Sequence of chain 1.G:
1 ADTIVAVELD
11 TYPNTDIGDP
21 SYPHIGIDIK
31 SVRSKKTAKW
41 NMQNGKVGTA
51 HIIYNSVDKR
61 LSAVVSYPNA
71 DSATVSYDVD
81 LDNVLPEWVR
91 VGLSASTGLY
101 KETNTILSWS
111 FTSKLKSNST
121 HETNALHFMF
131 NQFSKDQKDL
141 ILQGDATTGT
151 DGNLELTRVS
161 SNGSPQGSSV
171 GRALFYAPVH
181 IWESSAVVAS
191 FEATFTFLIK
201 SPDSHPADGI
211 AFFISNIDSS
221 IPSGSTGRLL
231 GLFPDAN

Binding-site contacts:
Ligand atom O3 contacts residue ARG228 of chain 1.G at 2.9 Å.
Ligand atom C7 contacts residue SER168 of chain 1.G at 2.9 Å.
Ligand atom C3 contacts residue THR15 of chain 1.G at 3.5 Å.
Ligand atom O4 contacts residue ARG228 of chain 1.G at 3.5 Å (salt-bridge).
Ligand atom O3 contacts residue THR15 of chain 1.G at 2.8 Å (h-bond).
Ligand atom O6 contacts residue PRO13 of chain 1.G at 3.6 Å.
Ligand atom C4 contacts residue ASP208 of chain 1.G at 3.6 Å.
Ligand atom O6 contacts residue LEU229 of chain 1.G at 3.5 Å.
Ligand atom C8 contacts residue SER168 of chain 1.G at 3.0 Å.
Ligand atom O3 contacts residue THR226 of chain 1.G at 2.6 Å (h-bond).
Ligand atom C3 contacts residue THR226 of chain 1.G at 3.5 Å.
Ligand atom O6 contacts residue GLY98 of chain 1.G at 3.2 Å.
Ligand atom O5 contacts residue LEU99 of chain 1.G at 3.0 Å (h-bond).
Ligand atom O7 contacts residue GLY98 of chain 1.G at 3.1 Å.
Ligand atom O3 contacts residue PRO13 of chain 1.G at 2.9 Å (h-bond).
Ligand atom O6 contacts residue LEU99 of chain 1.G at 2.8 Å (h-bond).
Ligand atom O4 contacts residue THR15 of chain 1.G at 2.5 Å (h-bond).
Ligand atom C6 contacts residue LEU99 of chain 1.G at 3.5 Å (hydrophobic).
Ligand atom C4 contacts residue THR15 of chain 1.G at 3.1 Å.
Ligand atom O2 contacts residue ASP16 of chain 1.G at 3.4 Å (salt-bridge).
Ligand atom C3 contacts residue PRO13 of chain 1.G at 3.6 Å (hydrophobic).
Ligand atom O4 contacts residue ASP16 of chain 1.G at 2.8 Å (salt-bridge).
Ligand atom O6 contacts residue TYR100 of chain 1.G at 3.0 Å (h-bond).
Ligand atom C2 contacts residue TYR12 of chain 1.G at 3.7 Å (hydrophobic).
Ligand atom C4 contacts residue THR226 of chain 1.G at 3.4 Å.
Ligand atom O6 contacts residue ASP208 of chain 1.G at 3.1 Å (salt-bridge).
Ligand atom O4 contacts residue ASN14 of chain 1.G at 2.9 Å (h-bond).
Ligand atom O4 contacts residue GLY224 of chain 1.G at 3.0 Å (h-bond).
Ligand atom O6 contacts residue ARG228 of chain 1.G at 3.4 Å.
Ligand atom O3 contacts residue ASN14 of chain 1.G at 3.5 Å.
Ligand atom O4 contacts residue ASP208 of chain 1.G at 2.8 Å (salt-bridge).
Ligand atom O4 contacts residue THR226 of chain 1.G at 3.7 Å.
Ligand atom O3 contacts residue TYR12 of chain 1.G at 3.5 Å (h-bond).
Ligand atom O5 contacts residue TYR12 of chain 1.G at 3.6 Å.
Ligand atom O6 contacts residue ALA207 of chain 1.G at 3.5 Å.
Ligand atom C1 contacts residue TYR12 of chain 1.G at 3.7 Å (hydrophobic).
Ligand atom O7 contacts residue SER168 of chain 1.G at 2.4 Å (h-bond).
Ligand atom C6 contacts residue ASP208 of chain 1.G at 3.7 Å.
Ligand atom O6 contacts residue THR226 of chain 1.G at 3.3 Å (h-bond).
Ligand atom O4 contacts residue TYR12 of chain 1.G at 2.9 Å (h-bond).

A protein and the small-molecule ligand that binds it are described below.
Small molecule (SMILES): CC(=O)N[C@H]1[C@H](O[C@@H]2[C@@H](OC[C@H]3O[C@H](O)[C@@H](O)[C@@H](O[C@H]4O[C@H](CO)[C@@H](O)[C@H](O)[C@@H]4O[C@@H]4O[C@H](CO)[C@@H](O)[C@H](O)[C@H]4NC(C)=O)[C@@H]3O)O[C@H](CO)[C@@H](O)[C@@H]2O)O[C@H](CO)[C@@H](O)[C@@H]1O